Sequence of chain 1.E:
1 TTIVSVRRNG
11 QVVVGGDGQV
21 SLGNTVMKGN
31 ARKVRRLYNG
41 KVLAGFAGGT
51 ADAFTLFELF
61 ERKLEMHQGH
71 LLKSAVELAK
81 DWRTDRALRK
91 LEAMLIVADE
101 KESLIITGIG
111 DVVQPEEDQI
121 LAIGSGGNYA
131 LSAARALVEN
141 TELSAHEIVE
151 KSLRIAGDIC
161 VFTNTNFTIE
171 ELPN

Binding-site contacts:
Ligand atom O1' contacts residue GLY48 of chain 1.E at 3.1 Å (h-bond).
Ligand atom CB1 contacts residue THR50 of chain 1.E at 3.8 Å.
Ligand atom CD5 contacts residue PHE46 of chain 1.E at 3.6 Å (hydrophobic).
Ligand atom O2 contacts residue VAL20 of chain 1.E at 3.7 Å.
Ligand atom CD1 contacts residue THR107 of chain 2.F at 3.7 Å.
Ligand atom CA3 contacts residue THR1 of chain 1.E at 2.5 Å.
Ligand atom N3 contacts residue GLY48 of chain 1.E at 2.7 Å (h-bond).
Ligand atom CD5 contacts residue ALA47 of chain 1.E at 3.4 Å (hydrophobic).
Ligand atom CB1 contacts residue SER21 of chain 1.E at 3.9 Å.
Ligand atom S contacts residue SER125 of chain 1.E at 3.8 Å.
Ligand atom O2 contacts residue SER21 of chain 1.E at 2.7 Å (h-bond).
Ligand atom S contacts residue THR1 of chain 1.E at 3.8 Å.
Ligand atom C10 contacts residue ILE109 of chain 2.F at 3.9 Å (hydrophobic).
Ligand atom CA2 contacts residue GLY48 of chain 1.E at 3.4 Å.
Ligand atom CS contacts residue THR1 of chain 1.E at 1.5 Å.
Ligand atom CB3 contacts residue THR1 of chain 1.E at 3.0 Å.
Ligand atom CA3 contacts residue GLN19 of chain 1.E at 3.8 Å.
Ligand atom CA3 contacts residue GLY48 of chain 1.E at 3.7 Å.
Ligand atom C1' contacts residue SER125 of chain 1.E at 2.9 Å.
Ligand atom CG3 contacts residue GLY48 of chain 1.E at 3.5 Å.
Ligand atom C1' contacts residue GLY124 of chain 1.E at 3.5 Å.
Ligand atom CB2 contacts residue GLY48 of chain 1.E at 3.4 Å.
Ligand atom C2' contacts residue THR1 of chain 1.E at 2.5 Å.
Ligand atom CA2 contacts residue GLY49 of chain 1.E at 4.0 Å.
Ligand atom CA1 contacts residue SER21 of chain 1.E at 3.5 Å.
Ligand atom CD4 contacts residue SER21 of chain 1.E at 3.8 Å.
Ligand atom N2 contacts residue SER21 of chain 1.E at 2.9 Å (h-bond).
Ligand atom C2 contacts residue GLY48 of chain 1.E at 3.5 Å.
Ligand atom C1 contacts residue SER21 of chain 1.E at 3.5 Å.
Ligand atom C1 contacts residue THR50 of chain 1.E at 3.8 Å.
Ligand atom C2 contacts residue SER21 of chain 1.E at 3.7 Å.
Ligand atom CA2 contacts residue SER21 of chain 1.E at 3.8 Å.
Ligand atom C1' contacts residue THR1 of chain 1.E at 3.5 Å.
Ligand atom O2' contacts residue SER125 of chain 1.E at 3.5 Å (h-bond).
Ligand atom CB3 contacts residue LYS33 of chain 1.E at 3.5 Å.
Ligand atom CD5 contacts residue GLY48 of chain 1.E at 3.2 Å.
Ligand atom N3 contacts residue THR1 of chain 1.E at 3.7 Å.
Ligand atom CB3 contacts residue GLN19 of chain 1.E at 4.0 Å.
Ligand atom O1 contacts residue GLY49 of chain 1.E at 3.8 Å.
Ligand atom O1 contacts residue THR50 of chain 1.E at 3.0 Å (h-bond).

Sequence of chain 2.F:
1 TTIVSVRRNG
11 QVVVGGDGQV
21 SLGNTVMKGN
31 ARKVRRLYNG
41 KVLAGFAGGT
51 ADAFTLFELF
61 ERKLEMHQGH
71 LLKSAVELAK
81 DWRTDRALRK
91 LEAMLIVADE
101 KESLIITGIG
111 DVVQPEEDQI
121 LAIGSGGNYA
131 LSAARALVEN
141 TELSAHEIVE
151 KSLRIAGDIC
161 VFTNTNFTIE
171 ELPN

This small molecule binds to this protein.
Small molecule (SMILES): CC(C)C[C@@H](C=CS(C)(=O)=O)NC(=O)[C@H](CC(C)C)NC(=O)[C@H](CC(C)C)NC(=O)Cc1cc(I)c(O)c([N+](=O)[O-])c1

Sequence of chain 2.C:
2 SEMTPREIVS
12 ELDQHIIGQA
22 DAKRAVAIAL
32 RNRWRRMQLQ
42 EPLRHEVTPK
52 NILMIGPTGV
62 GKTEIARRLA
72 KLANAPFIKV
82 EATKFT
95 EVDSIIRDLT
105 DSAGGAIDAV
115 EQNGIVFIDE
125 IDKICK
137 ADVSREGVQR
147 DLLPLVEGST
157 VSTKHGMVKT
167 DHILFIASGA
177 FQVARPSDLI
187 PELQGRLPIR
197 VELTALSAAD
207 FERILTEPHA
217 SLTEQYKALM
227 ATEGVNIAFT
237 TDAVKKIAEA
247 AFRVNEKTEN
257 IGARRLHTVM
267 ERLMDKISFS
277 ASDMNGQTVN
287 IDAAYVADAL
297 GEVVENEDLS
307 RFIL